A protein and the small-molecule ligand that binds it are described below.
Small molecule (SMILES): c1cncc(CNc2ccc3ncnc(Nc4ccc(N5CCOCC5)cc4)c3n2)c1

Sequence of chain 1.A:
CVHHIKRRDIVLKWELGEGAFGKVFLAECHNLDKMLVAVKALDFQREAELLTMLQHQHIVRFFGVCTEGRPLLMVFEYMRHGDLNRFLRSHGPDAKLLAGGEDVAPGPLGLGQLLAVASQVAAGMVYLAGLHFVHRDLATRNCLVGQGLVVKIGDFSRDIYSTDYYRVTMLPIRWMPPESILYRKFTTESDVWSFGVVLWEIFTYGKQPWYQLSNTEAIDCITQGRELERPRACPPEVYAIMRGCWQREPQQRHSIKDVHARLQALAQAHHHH

Binding-site contacts:
Ligand atom C10 contacts residue LEU157 of chain 1.A at 3.7 Å (hydrophobic).
Ligand atom N4 contacts residue ASN155 of chain 1.A at 3.8 Å.
Ligand atom C contacts residue LEU157 of chain 1.A at 3.8 Å (hydrophobic).
Ligand atom C9 contacts residue GLY167 of chain 1.A at 3.8 Å.
Ligand atom C14 contacts residue LEU16 of chain 1.A at 3.9 Å (hydrophobic).
Ligand atom C9 contacts residue LEU157 of chain 1.A at 3.7 Å (hydrophobic).
Ligand atom N1 contacts residue MET92 of chain 1.A at 3.8 Å.
Ligand atom C5 contacts residue PHE89 of chain 1.A at 3.6 Å (hydrophobic).
Ligand atom C15 contacts residue GLY17 of chain 1.A at 3.9 Å.
Ligand atom C22 contacts residue GLY17 of chain 1.A at 3.7 Å.
Ligand atom N4 contacts residue ASP168 of chain 1.A at 3.8 Å.
Ligand atom C9 contacts residue ASP168 of chain 1.A at 3.8 Å.
Ligand atom C10 contacts residue ARG154 of chain 1.A at 3.3 Å.
Ligand atom N2 contacts residue LEU157 of chain 1.A at 3.8 Å.
Ligand atom N contacts residue ALA42 of chain 1.A at 3.5 Å.
Ligand atom N contacts residue MET92 of chain 1.A at 3.0 Å (h-bond).
Ligand atom C20 contacts residue ARG99 of chain 1.A at 3.4 Å.
Ligand atom C1 contacts residue LEU157 of chain 1.A at 3.7 Å (hydrophobic).
Ligand atom N5 contacts residue LEU157 of chain 1.A at 3.9 Å.
Ligand atom C2 contacts residue ALA42 of chain 1.A at 3.5 Å (hydrophobic).
Ligand atom C3 contacts residue TYR91 of chain 1.A at 3.9 Å (hydrophobic).
Ligand atom C9 contacts residue ARG173 of chain 1.A at 3.9 Å.
Ligand atom C12 contacts residue ARG173 of chain 1.A at 3.1 Å.
Ligand atom C4 contacts residue LEU157 of chain 1.A at 3.9 Å (hydrophobic).
Ligand atom C15 contacts residue LEU16 of chain 1.A at 3.3 Å (hydrophobic).
Ligand atom N1 contacts residue LEU16 of chain 1.A at 3.9 Å.
Ligand atom C contacts residue VAL24 of chain 1.A at 3.8 Å (hydrophobic).
Ligand atom N6 contacts residue GLY17 of chain 1.A at 3.9 Å.
Ligand atom N contacts residue TYR91 of chain 1.A at 3.9 Å.
Ligand atom C8 contacts residue ARG173 of chain 1.A at 3.5 Å.
Ligand atom C3 contacts residue MET92 of chain 1.A at 3.1 Å (hydrophobic).
Ligand atom C3 contacts residue LEU16 of chain 1.A at 3.8 Å (hydrophobic).
Ligand atom C5 contacts residue LEU157 of chain 1.A at 3.6 Å (hydrophobic).
Ligand atom C11 contacts residue ARG173 of chain 1.A at 3.2 Å.
Ligand atom C19 contacts residue LEU16 of chain 1.A at 3.7 Å (hydrophobic).
Ligand atom C6 contacts residue LEU157 of chain 1.A at 3.6 Å (hydrophobic).
Ligand atom N4 contacts residue LEU157 of chain 1.A at 3.7 Å.
Ligand atom C4 contacts residue GLU90 of chain 1.A at 3.2 Å.
Ligand atom C11 contacts residue LEU157 of chain 1.A at 3.8 Å (hydrophobic).
Ligand atom C4 contacts residue ALA42 of chain 1.A at 3.4 Å (hydrophobic).